Sequence of chain 1.B:
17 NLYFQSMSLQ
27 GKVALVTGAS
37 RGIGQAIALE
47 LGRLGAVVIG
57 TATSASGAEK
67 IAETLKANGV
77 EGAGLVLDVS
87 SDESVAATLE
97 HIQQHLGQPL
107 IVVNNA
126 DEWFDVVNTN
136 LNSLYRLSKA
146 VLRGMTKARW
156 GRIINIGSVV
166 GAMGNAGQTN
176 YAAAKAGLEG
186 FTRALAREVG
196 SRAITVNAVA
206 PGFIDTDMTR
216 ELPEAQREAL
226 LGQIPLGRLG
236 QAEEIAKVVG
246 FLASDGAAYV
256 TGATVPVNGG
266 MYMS

Binding-site contacts:
Ligand atom OAT contacts residue ASN133 of chain 1.A at 3.5 Å (h-bond).
Ligand atom CAO contacts residue LEU136 of chain 1.A at 3.2 Å (hydrophobic).
Ligand atom CAI contacts residue PHE186 of chain 1.A at 3.8 Å (hydrophobic).
Ligand atom NAP contacts residue LEU136 of chain 1.B at 3.7 Å.
Ligand atom NAH contacts residue LEU136 of chain 1.A at 3.3 Å.
Ligand atom CAH contacts residue GLY185 of chain 1.B at 3.6 Å.
Ligand atom CAB contacts residue ALA178 of chain 1.B at 4.1 Å (hydrophobic).
Ligand atom CAO contacts residue LEU136 of chain 1.B at 4.1 Å (hydrophobic).
Ligand atom CAE contacts residue ASN133 of chain 1.B at 3.8 Å.
Ligand atom CAH contacts residue GLY182 of chain 1.A at 3.6 Å.
Ligand atom CAJ contacts residue LEU136 of chain 1.A at 4.0 Å (hydrophobic).
Ligand atom CAA contacts residue GLY185 of chain 1.A at 3.7 Å.
Ligand atom CAI contacts residue GLY182 of chain 1.A at 3.6 Å.
Ligand atom CAH contacts residue GLY182 of chain 1.B at 3.7 Å.
Ligand atom CAA contacts residue ALA178 of chain 1.B at 3.6 Å (hydrophobic).
Ligand atom CAI contacts residue GLY185 of chain 1.A at 3.9 Å.
Ligand atom CAE contacts residue PHE129 of chain 1.B at 3.6 Å (hydrophobic).
Ligand atom CAC contacts residue VAL132 of chain 1.B at 3.8 Å (hydrophobic).
Ligand atom CAH contacts residue ALA181 of chain 1.A at 3.9 Å (hydrophobic).
Ligand atom CAQ contacts residue LEU136 of chain 1.B at 4.0 Å (hydrophobic).
Ligand atom CAR contacts residue VAL132 of chain 1.A at 4.1 Å (hydrophobic).
Ligand atom CAA contacts residue PHE186 of chain 1.A at 3.7 Å (hydrophobic).
Ligand atom OAT contacts residue LEU136 of chain 1.A at 3.4 Å.
Ligand atom CAI contacts residue GLY182 of chain 1.B at 4.1 Å.
Ligand atom OAG contacts residue GLY182 of chain 1.A at 3.3 Å.
Ligand atom CAJ contacts residue GLY182 of chain 1.A at 3.7 Å.
Ligand atom CAW contacts residue VAL132 of chain 1.A at 4.1 Å (hydrophobic).
Ligand atom CAK contacts residue LEU136 of chain 1.A at 3.9 Å (hydrophobic).
Ligand atom CAH contacts residue PHE186 of chain 1.B at 4.0 Å (hydrophobic).
Ligand atom CAV contacts residue PHE129 of chain 1.A at 3.7 Å (hydrophobic).
Ligand atom CA0 contacts residue VAL132 of chain 1.B at 3.8 Å (hydrophobic).
Ligand atom CAF contacts residue PHE129 of chain 1.B at 3.6 Å (hydrophobic).
Ligand atom CA0 contacts residue PHE129 of chain 1.B at 3.7 Å (hydrophobic).
Ligand atom CAF contacts residue LEU136 of chain 1.A at 3.6 Å (hydrophobic).
Ligand atom CAS contacts residue ALA178 of chain 1.A at 4.0 Å (hydrophobic).
Ligand atom CAS contacts residue VAL132 of chain 1.A at 4.1 Å (hydrophobic).
Ligand atom CAH contacts residue ALA181 of chain 1.B at 3.7 Å (hydrophobic).
Ligand atom CAB contacts residue VAL132 of chain 1.B at 3.9 Å (hydrophobic).
Ligand atom NAP contacts residue LEU136 of chain 1.A at 3.8 Å.
Ligand atom CAW contacts residue TRP128 of chain 1.A at 3.6 Å (hydrophobic).

The protein below binds the small molecule below.
Small molecule (SMILES): COc1ccccc1NC(=O)N1CCCc2ccccc21

Sequence of chain 1.A:
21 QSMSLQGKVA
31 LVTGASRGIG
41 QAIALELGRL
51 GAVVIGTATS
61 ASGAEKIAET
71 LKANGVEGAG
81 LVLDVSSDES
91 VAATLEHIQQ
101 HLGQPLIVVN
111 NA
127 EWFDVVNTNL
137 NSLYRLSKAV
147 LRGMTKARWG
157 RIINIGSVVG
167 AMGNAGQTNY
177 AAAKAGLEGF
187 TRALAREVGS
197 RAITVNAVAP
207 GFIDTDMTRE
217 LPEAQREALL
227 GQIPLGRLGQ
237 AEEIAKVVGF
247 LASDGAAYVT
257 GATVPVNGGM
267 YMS